Binding-site contacts:
Ligand atom C08 contacts residue GLU321 of chain 1.D at 3.5 Å.
Ligand atom C04 contacts residue HEM1 of chain 1.KA at 3.8 Å.
Ligand atom N02 contacts residue TYR317 of chain 1.D at 3.6 Å.
Ligand atom C07 contacts residue HEM1 of chain 1.KA at 3.5 Å.
Ligand atom C07 contacts residue GLY315 of chain 1.D at 3.6 Å.
Ligand atom C15 contacts residue HEM1 of chain 1.KA at 3.8 Å.
Ligand atom C22 contacts residue TYR435 of chain 1.D at 3.6 Å (hydrophobic).
Ligand atom N01 contacts residue GLU321 of chain 1.D at 2.7 Å (salt-bridge).
Ligand atom C13 contacts residue TRP407 of chain 1.D at 3.8 Å (hydrophobic).
Ligand atom C23 contacts residue TYR435 of chain 1.D at 3.6 Å (hydrophobic).
Ligand atom C24 contacts residue TYR435 of chain 1.D at 3.8 Å (hydrophobic).
Ligand atom N02 contacts residue GLU321 of chain 1.D at 2.8 Å (salt-bridge).
Ligand atom C06 contacts residue GLU321 of chain 1.D at 3.5 Å.
Ligand atom C13 contacts residue HEM1 of chain 1.KA at 3.5 Å.
Ligand atom C12 contacts residue ARG325 of chain 1.D at 3.6 Å.
Ligand atom F13 contacts residue TRP407 of chain 1.D at 3.4 Å.
Ligand atom C02 contacts residue TRP316 of chain 1.D at 3.7 Å (hydrophobic).
Ligand atom C25 contacts residue TYR435 of chain 1.D at 3.8 Å (hydrophobic).
Ligand atom F13 contacts residue ARG325 of chain 1.D at 3.4 Å.
Ligand atom F24 contacts residue KLA1 of chain 1.MA at 3.0 Å.
Ligand atom C23 contacts residue VAL64 of chain 1.D at 3.8 Å (hydrophobic).
Ligand atom C12 contacts residue HEM1 of chain 1.KA at 3.1 Å.
Ligand atom C17 contacts residue HEM1 of chain 1.KA at 3.7 Å.
Ligand atom N02 contacts residue HEM1 of chain 1.KA at 3.6 Å.
Ligand atom C07 contacts residue PHE313 of chain 1.D at 3.6 Å (hydrophobic).
Ligand atom F13 contacts residue HEM1 of chain 1.KA at 3.2 Å.
Ligand atom C02 contacts residue HEM1 of chain 1.KA at 3.6 Å.
Ligand atom C08 contacts residue HEM1 of chain 1.KA at 3.6 Å.
Ligand atom C06 contacts residue HEM1 of chain 1.KA at 3.7 Å.
Ligand atom C03 contacts residue PRO294 of chain 1.D at 3.7 Å (hydrophobic).
Ligand atom F24 contacts residue PHE65 of chain 1.D at 3.0 Å.
Ligand atom C24 contacts residue PHE65 of chain 1.D at 3.5 Å (hydrophobic).
Ligand atom N02 contacts residue TRP316 of chain 1.D at 2.7 Å (h-bond).
Ligand atom N01 contacts residue HEM1 of chain 1.KA at 3.6 Å.
Ligand atom C03 contacts residue HEM1 of chain 1.KA at 3.4 Å.
Ligand atom C02 contacts residue GLU321 of chain 1.D at 3.6 Å.
Ligand atom C18 contacts residue HEM1 of chain 1.KA at 3.8 Å.
Ligand atom C18 contacts residue KLA1 of chain 1.MA at 3.7 Å.
Ligand atom C22 contacts residue HEM1 of chain 1.KA at 3.3 Å.
Ligand atom C14 contacts residue KLA1 of chain 1.MA at 3.4 Å.

Sequence of chain 1.D:
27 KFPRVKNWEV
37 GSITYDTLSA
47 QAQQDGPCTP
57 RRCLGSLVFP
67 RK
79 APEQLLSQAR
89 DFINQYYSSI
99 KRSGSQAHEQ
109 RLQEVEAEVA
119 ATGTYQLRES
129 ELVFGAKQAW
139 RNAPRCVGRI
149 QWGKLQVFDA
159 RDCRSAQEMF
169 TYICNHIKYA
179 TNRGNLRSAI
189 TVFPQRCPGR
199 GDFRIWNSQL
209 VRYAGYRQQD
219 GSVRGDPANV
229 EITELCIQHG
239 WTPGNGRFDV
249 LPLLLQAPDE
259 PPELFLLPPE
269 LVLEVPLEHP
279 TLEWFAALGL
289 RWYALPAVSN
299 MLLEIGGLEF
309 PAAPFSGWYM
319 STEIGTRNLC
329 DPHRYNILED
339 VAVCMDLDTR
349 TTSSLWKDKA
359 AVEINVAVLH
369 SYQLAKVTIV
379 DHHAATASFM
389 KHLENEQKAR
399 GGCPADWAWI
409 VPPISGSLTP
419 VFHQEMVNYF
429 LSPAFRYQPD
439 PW

This protein binds this small molecule.
Small molecule (SMILES): Cc1cc(N)nc(CCc2cc(F)cc(CC[C@@H]3C[C@H](F)CN3)c2)c1